Sequence of chain 2.Y:
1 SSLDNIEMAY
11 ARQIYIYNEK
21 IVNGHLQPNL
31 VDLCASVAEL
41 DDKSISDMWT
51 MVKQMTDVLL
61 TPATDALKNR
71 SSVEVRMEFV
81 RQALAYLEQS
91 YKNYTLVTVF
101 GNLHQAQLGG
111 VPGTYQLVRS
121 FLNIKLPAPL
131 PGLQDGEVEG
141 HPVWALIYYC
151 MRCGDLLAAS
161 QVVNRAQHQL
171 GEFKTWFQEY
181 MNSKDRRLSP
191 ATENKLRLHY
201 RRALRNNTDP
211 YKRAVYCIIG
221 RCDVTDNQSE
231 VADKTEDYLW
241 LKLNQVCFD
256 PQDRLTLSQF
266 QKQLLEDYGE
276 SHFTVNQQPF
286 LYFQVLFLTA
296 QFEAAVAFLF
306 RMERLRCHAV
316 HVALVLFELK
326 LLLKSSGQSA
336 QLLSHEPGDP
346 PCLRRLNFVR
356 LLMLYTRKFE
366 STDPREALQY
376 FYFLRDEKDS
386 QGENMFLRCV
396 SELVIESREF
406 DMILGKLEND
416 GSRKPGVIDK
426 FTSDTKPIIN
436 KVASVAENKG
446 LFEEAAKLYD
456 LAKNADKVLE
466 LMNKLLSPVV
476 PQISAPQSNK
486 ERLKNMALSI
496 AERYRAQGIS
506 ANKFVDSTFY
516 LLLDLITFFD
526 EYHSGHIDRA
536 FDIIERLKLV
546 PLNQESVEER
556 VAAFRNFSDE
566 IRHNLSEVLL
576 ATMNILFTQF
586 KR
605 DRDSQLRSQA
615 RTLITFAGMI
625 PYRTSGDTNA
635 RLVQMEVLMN

A small-molecule ligand and the protein it binds are described below.
Small molecule (SMILES): CC[C@H](C)[C@H](NC(=O)[C@H](CO)NC(=O)[C@H](CCCN=C(N)N)NC(=O)[C@@H](NC(=O)[C@@H]1CCCN1C(=O)[C@@H]1CCCN1C(=O)[C@H](C)N)C(C)C)C(=O)N[C@H](C=O)Cc1ccc(O)cc1

Binding-site contacts:
Ligand atom C contacts residue THR235 of chain 2.Y at 3.6 Å.
Ligand atom O contacts residue ASN281 of chain 2.Y at 2.6 Å (h-bond).
Ligand atom CA contacts residue THR235 of chain 2.Y at 3.6 Å.
Ligand atom C contacts residue ASN281 of chain 2.Y at 3.8 Å.
Ligand atom C contacts residue TYR94 of chain 2.Y at 4.0 Å (hydrophobic).
Ligand atom CG contacts residue TYR273 of chain 2.Y at 3.6 Å (hydrophobic).
Ligand atom N contacts residue TYR273 of chain 2.Y at 3.9 Å.
Ligand atom O contacts residue THR235 of chain 2.Y at 3.0 Å (h-bond).
Ligand atom O contacts residue LYS234 of chain 2.Y at 3.6 Å.
Ligand atom CD1 contacts residue TYR94 of chain 2.Y at 3.5 Å (hydrophobic).
Ligand atom C contacts residue LEU286 of chain 2.Y at 3.8 Å (hydrophobic).
Ligand atom CG2 contacts residue GLU236 of chain 2.Y at 3.3 Å.
Ligand atom CG contacts residue LYS234 of chain 2.Y at 3.3 Å.
Ligand atom O contacts residue LEU286 of chain 2.Y at 3.2 Å.
Ligand atom C contacts residue THR235 of chain 2.Y at 3.6 Å.
Ligand atom CG1 contacts residue VAL280 of chain 2.Y at 4.0 Å (hydrophobic).
Ligand atom N contacts residue THR235 of chain 2.Y at 3.9 Å.
Ligand atom CG contacts residue ASP233 of chain 2.Y at 3.0 Å.
Ligand atom CD contacts residue HIS277 of chain 2.Y at 3.9 Å.
Ligand atom CG2 contacts residue HIS277 of chain 2.Y at 3.3 Å.
Ligand atom O contacts residue TYR94 of chain 2.Y at 2.9 Å.
Ligand atom CG2 contacts residue LEU286 of chain 2.Y at 3.7 Å (hydrophobic).
Ligand atom CG2 contacts residue ASN281 of chain 2.Y at 3.6 Å.
Ligand atom CA contacts residue ASN227 of chain 2.Y at 3.7 Å.
Ligand atom CB contacts residue ASP233 of chain 2.Y at 3.0 Å.
Ligand atom C contacts residue THR235 of chain 2.Y at 3.6 Å.
Ligand atom CB contacts residue LEU286 of chain 2.Y at 3.9 Å (hydrophobic).
Ligand atom N contacts residue THR235 of chain 2.Y at 3.5 Å (h-bond).
Ligand atom C contacts residue ASN227 of chain 2.Y at 3.5 Å.
Ligand atom CG contacts residue HIS277 of chain 2.Y at 3.8 Å.
Ligand atom N contacts residue ASN227 of chain 2.Y at 3.0 Å (h-bond).
Ligand atom CB contacts residue HIS277 of chain 2.Y at 3.7 Å.
Ligand atom O contacts residue HIS277 of chain 2.Y at 3.4 Å.
Ligand atom O contacts residue THR235 of chain 2.Y at 3.1 Å (h-bond).
Ligand atom CG1 contacts residue TYR94 of chain 2.Y at 3.8 Å (hydrophobic).
Ligand atom CD contacts residue TYR273 of chain 2.Y at 3.3 Å (hydrophobic).
Ligand atom CG2 contacts residue PHE278 of chain 2.Y at 3.7 Å (hydrophobic).
Ligand atom CD1 contacts residue TYR91 of chain 2.Y at 3.9 Å (hydrophobic).
Ligand atom O contacts residue ASN227 of chain 2.Y at 3.6 Å.
Ligand atom CB contacts residue TYR238 of chain 2.Y at 3.6 Å (hydrophobic).